Binding-site contacts:
Ligand atom C44 contacts residue ALA200 of chain 1.B at 3.4 Å (hydrophobic).
Ligand atom C39 contacts residue SER205 of chain 1.B at 3.0 Å.
Ligand atom F47 contacts residue CYS201 of chain 1.B at 3.3 Å.
Ligand atom C25 contacts residue TRP50 of chain 1.B at 3.8 Å (hydrophobic).
Ligand atom F1 contacts residue ILE179 of chain 1.B at 3.8 Å.
Ligand atom F47 contacts residue GLU202 of chain 1.B at 3.3 Å.
Ligand atom C45 contacts residue ASP199 of chain 1.B at 3.8 Å.
Ligand atom F13 contacts residue GLY228 of chain 1.B at 3.5 Å.
Ligand atom C5 contacts residue ASN95 of chain 1.B at 3.9 Å.
Ligand atom C34 contacts residue HIS43 of chain 1.B at 3.7 Å.
Ligand atom C33 contacts residue HIS43 of chain 1.B at 3.3 Å.
Ligand atom C5 contacts residue LEU96 of chain 1.B at 3.8 Å (hydrophobic).
Ligand atom N18 contacts residue GLY228 of chain 1.B at 3.2 Å (h-bond).
Ligand atom C44 contacts residue CYS201 of chain 1.B at 3.8 Å (hydrophobic).
Ligand atom C4 contacts residue LEU96 of chain 1.B at 3.7 Å (hydrophobic).
Ligand atom C25 contacts residue TYR47 of chain 1.B at 3.6 Å (hydrophobic).
Ligand atom C4 contacts residue ASN95 of chain 1.B at 3.7 Å.
Ligand atom C45 contacts residue ALA200 of chain 1.B at 3.6 Å (hydrophobic).
Ligand atom F13 contacts residue GLU229 of chain 1.B at 3.4 Å.
Ligand atom C33 contacts residue SER226 of chain 1.B at 3.3 Å.
Ligand atom C34 contacts residue SER205 of chain 1.B at 3.6 Å.
Ligand atom C22 contacts residue TRP227 of chain 1.B at 3.6 Å (hydrophobic).
Ligand atom C6 contacts residue TYR47 of chain 1.B at 3.8 Å (hydrophobic).
Ligand atom C50 contacts residue GLY228 of chain 1.B at 3.8 Å.
Ligand atom C43 contacts residue CYS201 of chain 1.B at 3.8 Å (hydrophobic).
Ligand atom C3 contacts residue TRP227 of chain 1.B at 3.6 Å (hydrophobic).
Ligand atom O28 contacts residue GLY228 of chain 1.B at 3.1 Å (h-bond).
Ligand atom O28 contacts residue TRP227 of chain 1.B at 3.1 Å.
Ligand atom N37 contacts residue HIS43 of chain 1.B at 3.8 Å.
Ligand atom C5 contacts residue GLU94 of chain 1.B at 3.4 Å.
Ligand atom C34 contacts residue SER226 of chain 1.B at 3.7 Å.
Ligand atom C29 contacts residue HIS43 of chain 1.B at 3.6 Å.
Ligand atom F13 contacts residue TRP227 of chain 1.B at 3.3 Å.
Ligand atom C50 contacts residue TRP227 of chain 1.B at 3.5 Å (hydrophobic).
Ligand atom N46 contacts residue VAL225 of chain 1.B at 3.6 Å.
Ligand atom N37 contacts residue TRP227 of chain 1.B at 3.8 Å.
Ligand atom N37 contacts residue SER205 of chain 1.B at 3.0 Å (h-bond).
Ligand atom N46 contacts residue TRP227 of chain 1.B at 3.6 Å.
Ligand atom C44 contacts residue GLY230 of chain 1.B at 3.6 Å.
Ligand atom N37 contacts residue SER226 of chain 1.B at 3.1 Å (h-bond).

Sequence of chain 1.B:
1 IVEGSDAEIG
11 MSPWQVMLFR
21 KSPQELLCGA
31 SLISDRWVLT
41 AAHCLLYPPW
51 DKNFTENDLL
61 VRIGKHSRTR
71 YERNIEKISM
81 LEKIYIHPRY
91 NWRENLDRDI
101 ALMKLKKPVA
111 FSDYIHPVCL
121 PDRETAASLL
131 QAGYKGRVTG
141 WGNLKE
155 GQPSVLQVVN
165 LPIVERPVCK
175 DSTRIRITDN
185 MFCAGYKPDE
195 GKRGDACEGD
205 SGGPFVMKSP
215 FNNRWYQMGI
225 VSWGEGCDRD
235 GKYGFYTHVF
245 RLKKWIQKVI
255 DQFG

A protein and the small-molecule ligand that binds it are described below.
Small molecule (SMILES): Cc1cnc(NCC(F)(F)c2ccccn2)c(=O)n1CC(=O)NCc1ncccc1F